Sequence of chain 1.E:
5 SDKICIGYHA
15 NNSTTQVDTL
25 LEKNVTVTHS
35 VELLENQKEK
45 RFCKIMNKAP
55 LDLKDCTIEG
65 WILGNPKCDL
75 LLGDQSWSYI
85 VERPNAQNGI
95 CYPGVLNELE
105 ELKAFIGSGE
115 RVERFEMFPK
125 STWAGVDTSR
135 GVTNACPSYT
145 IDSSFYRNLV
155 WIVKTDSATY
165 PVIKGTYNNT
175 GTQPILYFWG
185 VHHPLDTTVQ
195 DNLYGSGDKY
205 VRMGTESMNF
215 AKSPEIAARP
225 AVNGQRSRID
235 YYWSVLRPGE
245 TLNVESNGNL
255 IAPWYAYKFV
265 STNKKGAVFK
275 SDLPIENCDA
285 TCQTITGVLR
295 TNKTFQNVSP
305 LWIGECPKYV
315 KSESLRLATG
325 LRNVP

Binding-site contacts:
Ligand atom C2 contacts residue GLN20 of chain 1.E at 4.3 Å.
Ligand atom N2 contacts residue ASN28 of chain 1.E at 3.1 Å (h-bond).
Ligand atom C1 contacts residue ASN28 of chain 1.E at 1.5 Å.
Ligand atom C2 contacts residue ASN28 of chain 1.E at 2.8 Å.
Ligand atom C4 contacts residue ASN28 of chain 1.E at 4.2 Å.
Ligand atom C1 contacts residue GLN20 of chain 1.E at 3.5 Å.
Ligand atom N2 contacts residue GLN20 of chain 1.E at 4.1 Å.
Ligand atom O6 contacts residue ASN28 of chain 1.E at 4.1 Å.
Ligand atom O5 contacts residue ASN28 of chain 1.E at 2.4 Å (h-bond).
Ligand atom C7 contacts residue ASN28 of chain 1.E at 4.3 Å.
Ligand atom C3 contacts residue ASN28 of chain 1.E at 3.9 Å.
Ligand atom O5 contacts residue GLN20 of chain 1.E at 4.3 Å.
Ligand atom C5 contacts residue ASN28 of chain 1.E at 3.4 Å.

A protein and the small-molecule ligand that binds it are described below.
Small molecule (SMILES): CC(=O)N[C@@H]1[C@@H](O)[C@H](O)[C@@H](CO)O[C@H]1O